Sequence of chain 1.E:
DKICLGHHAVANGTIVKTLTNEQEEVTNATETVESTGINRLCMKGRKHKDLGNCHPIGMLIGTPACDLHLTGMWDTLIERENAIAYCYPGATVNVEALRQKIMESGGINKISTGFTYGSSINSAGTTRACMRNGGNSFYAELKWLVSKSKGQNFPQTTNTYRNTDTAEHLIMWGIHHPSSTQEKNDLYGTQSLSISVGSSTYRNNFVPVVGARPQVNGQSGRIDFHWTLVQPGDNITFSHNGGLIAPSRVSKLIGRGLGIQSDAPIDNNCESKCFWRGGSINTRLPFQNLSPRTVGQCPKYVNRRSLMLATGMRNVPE

Binding-site contacts:
Ligand atom O7 contacts residue ASN238 of chain 1.A at 3.1 Å (h-bond).
Ligand atom O7 contacts residue GLN218 of chain 1.E at 4.3 Å.
Ligand atom C1 contacts residue ASN238 of chain 1.A at 1.5 Å.
Ligand atom C6 contacts residue ARG165 of chain 1.A at 4.2 Å.
Ligand atom C8 contacts residue ASP237 of chain 1.A at 3.4 Å.
Ligand atom C7 contacts residue ASP237 of chain 1.A at 4.0 Å.
Ligand atom C8 contacts residue SER203 of chain 1.A at 3.8 Å.
Ligand atom O7 contacts residue PRO217 of chain 1.E at 3.5 Å.
Ligand atom C5 contacts residue ASN238 of chain 1.A at 3.6 Å.
Ligand atom N2 contacts residue GLY236 of chain 1.A at 3.5 Å (h-bond).
Ligand atom C1 contacts residue ASP237 of chain 1.A at 4.3 Å.
Ligand atom C8 contacts residue ASN238 of chain 1.A at 4.5 Å.
Ligand atom C8 contacts residue PRO217 of chain 1.E at 4.5 Å (hydrophobic).
Ligand atom C1 contacts residue ARG165 of chain 1.A at 4.4 Å.
Ligand atom N2 contacts residue ASN238 of chain 1.A at 2.9 Å (h-bond).
Ligand atom C3 contacts residue ASN238 of chain 1.A at 3.8 Å.
Ligand atom C7 contacts residue GLY236 of chain 1.A at 4.1 Å.
Ligand atom O7 contacts residue ASP237 of chain 1.A at 4.5 Å.
Ligand atom C4 contacts residue ASN238 of chain 1.A at 4.3 Å.
Ligand atom C7 contacts residue ASN238 of chain 1.A at 3.5 Å.
Ligand atom O6 contacts residue ARG165 of chain 1.A at 3.6 Å.
Ligand atom N2 contacts residue ASP237 of chain 1.A at 3.9 Å.
Ligand atom C7 contacts residue PRO217 of chain 1.E at 4.2 Å (hydrophobic).
Ligand atom C2 contacts residue ASN238 of chain 1.A at 2.5 Å.
Ligand atom C8 contacts residue GLY236 of chain 1.A at 3.5 Å.
Ligand atom O5 contacts residue ARG165 of chain 1.A at 3.9 Å.
Ligand atom O5 contacts residue ASN238 of chain 1.A at 2.3 Å (h-bond).

Sequence of chain 1.A:
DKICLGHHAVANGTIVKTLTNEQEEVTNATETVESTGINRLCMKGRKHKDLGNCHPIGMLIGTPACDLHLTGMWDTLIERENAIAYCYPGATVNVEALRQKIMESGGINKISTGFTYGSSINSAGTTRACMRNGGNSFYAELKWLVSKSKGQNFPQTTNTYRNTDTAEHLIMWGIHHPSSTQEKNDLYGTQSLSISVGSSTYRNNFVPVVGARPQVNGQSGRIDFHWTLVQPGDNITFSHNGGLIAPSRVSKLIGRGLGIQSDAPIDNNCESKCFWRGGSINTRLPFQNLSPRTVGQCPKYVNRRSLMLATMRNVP

The small molecule below binds the protein below.
Small molecule (SMILES): CC(=O)N[C@H]1[C@H](O[C@H]2[C@H](O)[C@@H](NC(C)=O)CO[C@@H]2CO)O[C@H](CO)[C@@H](O)[C@@H]1O